Binding-site contacts:
Ligand atom O05 contacts residue TRP142 of chain 1.A at 3.3 Å.
Ligand atom C09 contacts residue TRP33 of chain 1.A at 3.4 Å (hydrophobic).
Ligand atom C06 contacts residue TRP33 of chain 1.A at 3.2 Å (hydrophobic).
Ligand atom C01 contacts residue TRP142 of chain 1.A at 3.5 Å (hydrophobic).
Ligand atom N08 contacts residue LEU140 of chain 1.A at 3.8 Å.
Ligand atom C09 contacts residue TRP142 of chain 1.A at 4.0 Å (hydrophobic).
Ligand atom N02 contacts residue TRP142 of chain 1.A at 3.5 Å.
Ligand atom C10 contacts residue TRP33 of chain 1.A at 3.3 Å (hydrophobic).
Ligand atom C03 contacts residue TRP142 of chain 1.A at 3.4 Å (hydrophobic).
Ligand atom N07 contacts residue TRP33 of chain 1.A at 3.1 Å.
Ligand atom C14 contacts residue TRP33 of chain 1.A at 3.7 Å (hydrophobic).
Ligand atom C09 contacts residue LEU140 of chain 1.A at 4.0 Å (hydrophobic).
Ligand atom C11 contacts residue TRP33 of chain 1.A at 3.9 Å (hydrophobic).
Ligand atom C06 contacts residue TRP142 of chain 1.A at 3.3 Å (hydrophobic).
Ligand atom N07 contacts residue TRP142 of chain 1.A at 3.5 Å (h-bond).
Ligand atom N08 contacts residue TRP33 of chain 1.A at 3.4 Å (h-bond).
Ligand atom C13 contacts residue TRP33 of chain 1.A at 4.4 Å (hydrophobic).
Ligand atom C15 contacts residue TRP33 of chain 1.A at 3.1 Å (hydrophobic).
Ligand atom N08 contacts residue TRP142 of chain 1.A at 2.9 Å (h-bond).
Ligand atom C01 contacts residue TRP33 of chain 1.A at 3.9 Å (hydrophobic).
Ligand atom C01 contacts residue VAL32 of chain 1.A at 4.0 Å (hydrophobic).
Ligand atom C04 contacts residue TRP142 of chain 1.A at 3.2 Å (hydrophobic).

The small molecule below binds the protein below.
Small molecule (SMILES): CN(C)C(=O)Cn1ncc2ccccc21

Sequence of chain 1.A:
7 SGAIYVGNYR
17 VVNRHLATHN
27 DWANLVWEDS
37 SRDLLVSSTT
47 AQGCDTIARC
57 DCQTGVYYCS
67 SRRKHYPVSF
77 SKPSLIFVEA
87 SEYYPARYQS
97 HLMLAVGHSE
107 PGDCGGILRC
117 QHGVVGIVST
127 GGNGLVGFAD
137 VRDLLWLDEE